Sequence of chain 1.A:
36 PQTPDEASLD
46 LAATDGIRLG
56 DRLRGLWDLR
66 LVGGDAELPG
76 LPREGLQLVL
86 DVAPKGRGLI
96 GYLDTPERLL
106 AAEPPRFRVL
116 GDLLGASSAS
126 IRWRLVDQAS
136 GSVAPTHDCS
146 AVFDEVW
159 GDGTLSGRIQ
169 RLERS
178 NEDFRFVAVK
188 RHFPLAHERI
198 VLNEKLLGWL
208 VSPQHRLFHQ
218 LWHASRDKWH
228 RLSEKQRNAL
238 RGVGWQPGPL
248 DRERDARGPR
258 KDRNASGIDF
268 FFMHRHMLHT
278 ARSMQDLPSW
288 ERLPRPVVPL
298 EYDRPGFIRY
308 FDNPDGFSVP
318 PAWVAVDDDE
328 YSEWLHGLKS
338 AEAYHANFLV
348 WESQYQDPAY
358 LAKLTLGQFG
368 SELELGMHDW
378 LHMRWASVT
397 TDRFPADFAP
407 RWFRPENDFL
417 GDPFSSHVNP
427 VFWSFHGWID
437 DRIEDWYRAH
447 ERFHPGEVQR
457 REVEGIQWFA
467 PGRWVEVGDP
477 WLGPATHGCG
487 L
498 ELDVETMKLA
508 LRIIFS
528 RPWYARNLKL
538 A

This protein binds this small molecule.
Small molecule (SMILES): NC(=S)Nc1ccccc1

Binding-site contacts:
Ligand atom C7 contacts residue ALA319 of chain 1.A at 4.3 Å (hydrophobic).
Ligand atom C3 contacts residue HIS333 of chain 1.A at 4.1 Å.
Ligand atom C2 contacts residue SER329 of chain 1.A at 3.9 Å.
Ligand atom C1 contacts residue GLU330 of chain 1.A at 3.6 Å.
Ligand atom C4 contacts residue HIS333 of chain 1.A at 3.4 Å.
Ligand atom C5 contacts residue HIS333 of chain 1.A at 3.8 Å.
Ligand atom C7 contacts residue TRP320 of chain 1.A at 4.4 Å (hydrophobic).
Ligand atom C7 contacts residue SER329 of chain 1.A at 4.1 Å.
Ligand atom N1 contacts residue ARG53 of chain 1.A at 3.3 Å (salt-bridge).
Ligand atom C5 contacts residue ILE52 of chain 1.A at 4.0 Å (hydrophobic).
Ligand atom C4 contacts residue ILE52 of chain 1.A at 3.9 Å (hydrophobic).
Ligand atom N1 contacts residue VAL321 of chain 1.A at 4.2 Å.
Ligand atom C3 contacts residue ARG53 of chain 1.A at 3.6 Å.
Ligand atom C7 contacts residue HIS333 of chain 1.A at 3.7 Å.
Ligand atom N1 contacts residue SER329 of chain 1.A at 4.3 Å.
Ligand atom N1 contacts residue HIS333 of chain 1.A at 4.2 Å.
Ligand atom C2 contacts residue GLU330 of chain 1.A at 3.9 Å.
Ligand atom C7 contacts residue ARG53 of chain 1.A at 4.4 Å.
Ligand atom S1 contacts residue SER329 of chain 1.A at 3.0 Å (h-bond).
Ligand atom C1 contacts residue ARG53 of chain 1.A at 4.2 Å.
Ligand atom N2 contacts residue VAL321 of chain 1.A at 3.8 Å.
Ligand atom C6 contacts residue GLU330 of chain 1.A at 3.7 Å.
Ligand atom C7 contacts residue VAL321 of chain 1.A at 4.0 Å (hydrophobic).
Ligand atom C1 contacts residue SER329 of chain 1.A at 4.3 Å.
Ligand atom S1 contacts residue VAL321 of chain 1.A at 4.3 Å.
Ligand atom S1 contacts residue ALA319 of chain 1.A at 3.5 Å.
Ligand atom C2 contacts residue THR49 of chain 1.A at 4.4 Å.
Ligand atom N2 contacts residue ASP56 of chain 1.A at 3.7 Å.
Ligand atom C2 contacts residue ARG53 of chain 1.A at 3.4 Å.
Ligand atom N2 contacts residue HIS333 of chain 1.A at 3.7 Å.
Ligand atom C3 contacts residue SER329 of chain 1.A at 4.1 Å.
Ligand atom C6 contacts residue THR49 of chain 1.A at 4.2 Å.
Ligand atom S1 contacts residue HIS333 of chain 1.A at 3.7 Å.
Ligand atom C4 contacts residue ARG53 of chain 1.A at 4.5 Å.
Ligand atom C1 contacts residue THR49 of chain 1.A at 4.3 Å.
Ligand atom N2 contacts residue ALA319 of chain 1.A at 4.2 Å.
Ligand atom S1 contacts residue TRP320 of chain 1.A at 3.2 Å (h-bond).
Ligand atom N2 contacts residue ARG53 of chain 1.A at 4.2 Å.